Sequence of chain 1.B:
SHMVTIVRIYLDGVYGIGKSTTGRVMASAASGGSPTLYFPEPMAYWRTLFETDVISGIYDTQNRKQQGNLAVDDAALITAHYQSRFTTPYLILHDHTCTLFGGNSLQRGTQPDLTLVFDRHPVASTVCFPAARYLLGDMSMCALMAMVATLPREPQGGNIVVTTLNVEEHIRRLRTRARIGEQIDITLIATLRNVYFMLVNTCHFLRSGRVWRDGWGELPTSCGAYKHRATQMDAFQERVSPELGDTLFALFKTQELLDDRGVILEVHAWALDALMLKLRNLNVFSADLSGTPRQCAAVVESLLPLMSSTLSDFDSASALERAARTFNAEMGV

This protein binds this small molecule.
Small molecule (SMILES): Cc1cn([C@H]2C[C@H](O)[C@@H](CO[P](=O)(O)O[P](=O)(O)O[P](=O)(O)O[P](=O)(O)O[P](=O)(O)OC[C@H]3O[C@@H](n4cnc5c(N)ncnc54)[C@H](O)[C@@H]3O)O2)c(=O)[nH]c1=O

Binding-site contacts:
Ligand atom O2E contacts residue SER21 of chain 1.B at 3.4 Å (h-bond).
Ligand atom O1A contacts residue TRP47 of chain 1.B at 3.3 Å.
Ligand atom O1D contacts residue LYS20 of chain 1.B at 3.3 Å (salt-bridge).
Ligand atom O4B contacts residue GLN84 of chain 1.B at 3.0 Å (h-bond).
Ligand atom C2A contacts residue ARG174 of chain 1.B at 3.4 Å.
Ligand atom C6A contacts residue ARG174 of chain 1.B at 3.3 Å.
Ligand atom O1D contacts residue GLY19 of chain 1.B at 2.3 Å (h-bond).
Ligand atom O2D contacts residue LYS20 of chain 1.B at 2.9 Å (salt-bridge).
Ligand atom O2A contacts residue GLU42 of chain 1.B at 3.0 Å (salt-bridge).
Ligand atom C8A contacts residue GLY19 of chain 1.B at 3.4 Å.
Ligand atom PA contacts residue GLU42 of chain 1.B at 3.4 Å.
Ligand atom C4B contacts residue PHE130 of chain 1.B at 3.4 Å (hydrophobic).
Ligand atom O3C contacts residue GLY17 of chain 1.B at 3.1 Å (h-bond).
Ligand atom C2B contacts residue PHE130 of chain 1.B at 3.3 Å (hydrophobic).
Ligand atom O4F contacts residue ARG174 of chain 1.B at 3.4 Å.
Ligand atom O1B contacts residue ARG178 of chain 1.B at 3.3 Å (salt-bridge).
Ligand atom O2E contacts residue GLY19 of chain 1.B at 3.1 Å.
Ligand atom N6A contacts residue CYS297 of chain 1.B at 3.5 Å (h-bond).
Ligand atom O3C contacts residue LYS20 of chain 1.B at 3.5 Å (salt-bridge).
Ligand atom O2B contacts residue PHE87 of chain 1.B at 3.4 Å.
Ligand atom O2D contacts residue SER21 of chain 1.B at 2.3 Å (h-bond).
Ligand atom O5F contacts residue GLY19 of chain 1.B at 3.4 Å (h-bond).
Ligand atom N3A contacts residue ARG174 of chain 1.B at 3.2 Å (salt-bridge).
Ligand atom C4A contacts residue ARG174 of chain 1.B at 3.5 Å.
Ligand atom O2E contacts residue THR22 of chain 1.B at 3.0 Å (h-bond).
Ligand atom O2C contacts residue LYS20 of chain 1.B at 2.4 Å (salt-bridge).
Ligand atom O2C contacts residue GLU42 of chain 1.B at 2.8 Å (salt-bridge).
Ligand atom N6A contacts residue GLY292 of chain 1.B at 3.0 Å (h-bond).
Ligand atom PC contacts residue LYS20 of chain 1.B at 3.4 Å.
Ligand atom N1A contacts residue ARG174 of chain 1.B at 3.0 Å (salt-bridge).
Ligand atom N6A contacts residue PRO294 of chain 1.B at 3.2 Å (h-bond).
Ligand atom O4B contacts residue SER126 of chain 1.B at 3.3 Å.
Ligand atom O1D contacts residue ILE18 of chain 1.B at 2.5 Å (h-bond).
Ligand atom O1C contacts residue SER21 of chain 1.B at 3.0 Å (h-bond).
Ligand atom N3B contacts residue GLN84 of chain 1.B at 3.1 Å (h-bond).
Ligand atom O1D contacts residue GLY17 of chain 1.B at 3.0 Å.
Ligand atom N6A contacts residue THR293 of chain 1.B at 3.4 Å.
Ligand atom O1A contacts residue GLU42 of chain 1.B at 2.8 Å (salt-bridge).
Ligand atom N3B contacts residue PHE130 of chain 1.B at 3.1 Å.
Ligand atom O4B contacts residue PHE130 of chain 1.B at 3.5 Å.